Sequence of chain 1.A:
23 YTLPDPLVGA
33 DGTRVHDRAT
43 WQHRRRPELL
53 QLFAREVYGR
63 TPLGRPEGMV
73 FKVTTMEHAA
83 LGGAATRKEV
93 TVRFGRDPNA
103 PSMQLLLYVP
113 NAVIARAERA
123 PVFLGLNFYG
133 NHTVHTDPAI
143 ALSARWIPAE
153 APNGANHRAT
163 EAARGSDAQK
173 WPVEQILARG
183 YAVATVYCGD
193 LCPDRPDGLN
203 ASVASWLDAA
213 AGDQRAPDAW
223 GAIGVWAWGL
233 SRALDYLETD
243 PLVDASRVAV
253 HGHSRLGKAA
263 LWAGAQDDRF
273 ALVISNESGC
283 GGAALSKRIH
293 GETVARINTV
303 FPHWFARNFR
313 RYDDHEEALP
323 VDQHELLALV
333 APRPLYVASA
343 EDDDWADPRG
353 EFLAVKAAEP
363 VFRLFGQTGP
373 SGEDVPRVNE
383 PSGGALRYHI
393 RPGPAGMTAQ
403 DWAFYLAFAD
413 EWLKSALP

The protein below binds the small molecule below.
Small molecule (SMILES): O=C(O)[C@H]1O[C@@H](O)[C@H](O)[C@@H](O)[C@@H]1O

Binding-site contacts:
Ligand atom C5 contacts residue ARG257 of chain 1.A at 4.2 Å.
Ligand atom O6A contacts residue SER256 of chain 1.A at 2.4 Å (h-bond).
Ligand atom O4 contacts residue SER256 of chain 1.A at 3.0 Å (h-bond).
Ligand atom C1 contacts residue ARG257 of chain 1.A at 3.9 Å.
Ligand atom O3 contacts residue GLU294 of chain 1.A at 2.4 Å (salt-bridge).
Ligand atom C6 contacts residue SER256 of chain 1.A at 1.4 Å.
Ligand atom C6 contacts residue ARG257 of chain 1.A at 3.1 Å.
Ligand atom C1 contacts residue TRP347 of chain 1.A at 4.3 Å (hydrophobic).
Ligand atom C3 contacts residue GLU294 of chain 1.A at 3.3 Å.
Ligand atom C4 contacts residue LYS260 of chain 1.A at 3.6 Å.
Ligand atom C2 contacts residue PHE303 of chain 1.A at 3.7 Å (hydrophobic).
Ligand atom O4 contacts residue SER280 of chain 1.A at 3.4 Å (h-bond).
Ligand atom O3 contacts residue TRP306 of chain 1.A at 3.8 Å.
Ligand atom O2 contacts residue TRP347 of chain 1.A at 3.1 Å (h-bond).
Ligand atom O4 contacts residue ARG257 of chain 1.A at 3.8 Å.
Ligand atom C3 contacts residue TRP306 of chain 1.A at 4.2 Å (hydrophobic).
Ligand atom C4 contacts residue SER256 of chain 1.A at 3.2 Å.
Ligand atom O3 contacts residue LYS260 of chain 1.A at 3.0 Å (salt-bridge).
Ligand atom O3 contacts residue ILE299 of chain 1.A at 3.4 Å.
Ligand atom O3 contacts residue CYS282 of chain 1.A at 4.5 Å.
Ligand atom O2 contacts residue PHE303 of chain 1.A at 3.5 Å.
Ligand atom C5 contacts residue SER256 of chain 1.A at 2.4 Å.
Ligand atom O6A contacts residue ARG257 of chain 1.A at 2.9 Å (salt-bridge).
Ligand atom C2 contacts residue TRP347 of chain 1.A at 4.1 Å (hydrophobic).
Ligand atom O5 contacts residue ARG257 of chain 1.A at 3.1 Å (salt-bridge).
Ligand atom O2 contacts residue GLU294 of chain 1.A at 2.3 Å (salt-bridge).
Ligand atom C3 contacts residue LYS260 of chain 1.A at 3.8 Å.
Ligand atom O1 contacts residue PHE303 of chain 1.A at 3.7 Å.
Ligand atom O4 contacts residue LYS260 of chain 1.A at 2.7 Å (salt-bridge).
Ligand atom O5 contacts residue SER256 of chain 1.A at 3.6 Å (h-bond).
Ligand atom O6A contacts residue PHE130 of chain 1.A at 3.8 Å.
Ligand atom C1 contacts residue PHE303 of chain 1.A at 4.5 Å (hydrophobic).
Ligand atom C4 contacts residue TRP306 of chain 1.A at 4.2 Å (hydrophobic).
Ligand atom C3 contacts residue SER256 of chain 1.A at 4.5 Å.
Ligand atom C2 contacts residue GLU294 of chain 1.A at 3.5 Å.
Ligand atom O1 contacts residue ARG257 of chain 1.A at 3.6 Å (salt-bridge).
Ligand atom O5 contacts residue TRP306 of chain 1.A at 4.5 Å.
Ligand atom C4 contacts residue ARG257 of chain 1.A at 4.0 Å.
Ligand atom C2 contacts residue TRP306 of chain 1.A at 4.0 Å (hydrophobic).